Binding-site contacts:
Ligand atom C7 contacts residue ASN500 of chain 1.A at 3.2 Å.
Ligand atom O5 contacts residue ASN500 of chain 1.A at 2.3 Å (h-bond).
Ligand atom N2 contacts residue ASN500 of chain 1.A at 3.0 Å (h-bond).
Ligand atom C1 contacts residue ASN500 of chain 1.A at 1.4 Å.
Ligand atom C8 contacts residue ASN500 of chain 1.A at 4.4 Å.
Ligand atom C2 contacts residue ASN500 of chain 1.A at 2.5 Å.
Ligand atom C8 contacts residue SER493 of chain 1.A at 3.8 Å.
Ligand atom O6 contacts residue ARG507 of chain 1.A at 4.1 Å.
Ligand atom C3 contacts residue ASN500 of chain 1.A at 3.8 Å.
Ligand atom C6 contacts residue ASN500 of chain 1.A at 4.4 Å.
Ligand atom C8 contacts residue ASN496 of chain 1.A at 3.7 Å.
Ligand atom C7 contacts residue ASN496 of chain 1.A at 4.4 Å.
Ligand atom C8 contacts residue GLU497 of chain 1.A at 3.9 Å.
Ligand atom C5 contacts residue ASN500 of chain 1.A at 3.6 Å.
Ligand atom O7 contacts residue ASN500 of chain 1.A at 3.1 Å (h-bond).
Ligand atom C4 contacts residue ASN500 of chain 1.A at 4.2 Å.
Ligand atom O6 contacts residue ASN500 of chain 1.A at 4.0 Å.
Ligand atom N2 contacts residue ASN496 of chain 1.A at 4.3 Å.

The small molecule below binds the protein below.
Small molecule (SMILES): CC(=O)N[C@@H]1[C@@H](O)[C@H](O)[C@@H](CO)O[C@H]1O

Sequence of chain 1.A:
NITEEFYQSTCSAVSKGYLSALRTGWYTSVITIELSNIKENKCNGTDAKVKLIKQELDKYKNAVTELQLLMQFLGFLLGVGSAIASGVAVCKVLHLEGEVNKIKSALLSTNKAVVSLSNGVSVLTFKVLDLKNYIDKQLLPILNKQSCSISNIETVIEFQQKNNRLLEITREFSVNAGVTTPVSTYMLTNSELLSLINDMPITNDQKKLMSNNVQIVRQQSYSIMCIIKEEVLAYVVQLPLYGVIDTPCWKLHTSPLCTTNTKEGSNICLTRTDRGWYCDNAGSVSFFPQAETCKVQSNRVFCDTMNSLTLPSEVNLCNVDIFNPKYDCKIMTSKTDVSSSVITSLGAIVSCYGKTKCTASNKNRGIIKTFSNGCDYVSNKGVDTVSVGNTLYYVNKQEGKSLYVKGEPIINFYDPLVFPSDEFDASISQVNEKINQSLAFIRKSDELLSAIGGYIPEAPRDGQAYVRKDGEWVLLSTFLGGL